Binding-site contacts:
Ligand atom F21 contacts residue LEU183 of chain 1.B at 3.0 Å.
Ligand atom C03 contacts residue TRP158 of chain 1.B at 3.8 Å (hydrophobic).
Ligand atom F39 contacts residue LEU270 of chain 1.B at 3.4 Å.
Ligand atom C19 contacts residue LEU68 of chain 1.B at 3.8 Å (hydrophobic).
Ligand atom C27 contacts residue HIS266 of chain 1.B at 3.3 Å.
Ligand atom O42 contacts residue LEU270 of chain 1.B at 3.5 Å.
Ligand atom C19 contacts residue TRP158 of chain 1.B at 3.8 Å (hydrophobic).
Ligand atom F22 contacts residue LEU68 of chain 1.B at 3.2 Å.
Ligand atom F35 contacts residue MET102 of chain 1.B at 3.8 Å.
Ligand atom F20 contacts residue LEU68 of chain 1.B at 3.2 Å.
Ligand atom F22 contacts residue MET182 of chain 1.B at 3.4 Å.
Ligand atom F37 contacts residue LEU99 of chain 1.B at 3.7 Å.
Ligand atom C02 contacts residue TRP158 of chain 1.B at 3.5 Å (hydrophobic).
Ligand atom O13 contacts residue HIS186 of chain 1.B at 3.0 Å (h-bond).
Ligand atom F39 contacts residue ILE273 of chain 1.B at 3.2 Å.
Ligand atom C05 contacts residue MET102 of chain 1.B at 3.5 Å (hydrophobic).
Ligand atom C02 contacts residue PHE147 of chain 1.B at 3.7 Å (hydrophobic).
Ligand atom C03 contacts residue PHE147 of chain 1.B at 3.7 Å (hydrophobic).
Ligand atom C03 contacts residue TYR165 of chain 1.B at 3.7 Å (hydrophobic).
Ligand atom S12 contacts residue GLN144 of chain 1.B at 3.5 Å (h-bond).
Ligand atom C04 contacts residue TYR165 of chain 1.B at 3.4 Å (hydrophobic).
Ligand atom F37 contacts residue MET102 of chain 1.B at 3.0 Å.
Ligand atom F41 contacts residue LEU65 of chain 1.B at 3.6 Å.
Ligand atom C28 contacts residue PHE140 of chain 1.B at 3.8 Å (hydrophobic).
Ligand atom O14 contacts residue GLN144 of chain 1.B at 2.6 Å (h-bond).
Ligand atom O13 contacts residue PHE147 of chain 1.B at 3.9 Å.
Ligand atom F21 contacts residue TRP158 of chain 1.B at 3.3 Å.
Ligand atom N15 contacts residue GLN144 of chain 1.B at 3.5 Å (h-bond).
Ligand atom F40 contacts residue LEU68 of chain 1.B at 3.8 Å.
Ligand atom C16 contacts residue TRP158 of chain 1.B at 3.6 Å (hydrophobic).
Ligand atom F20 contacts residue LEU183 of chain 1.B at 3.8 Å.
Ligand atom F36 contacts residue LEU270 of chain 1.B at 3.4 Å.
Ligand atom O14 contacts residue PHE147 of chain 1.B at 3.5 Å.
Ligand atom F20 contacts residue TRP158 of chain 1.B at 3.9 Å.
Ligand atom C28 contacts residue GLN144 of chain 1.B at 3.9 Å.
Ligand atom O13 contacts residue TRP158 of chain 1.B at 3.4 Å.
Ligand atom F35 contacts residue SER106 of chain 1.B at 3.3 Å.
Ligand atom F36 contacts residue PHE279 of chain 1.B at 3.1 Å.
Ligand atom O13 contacts residue GLN144 of chain 1.B at 3.1 Å (h-bond).
Ligand atom O42 contacts residue HIS266 of chain 1.B at 2.7 Å (h-bond).

A small-molecule ligand and the protein it binds are described below.
Small molecule (SMILES): O=S(=O)(c1ccccc1)N(CC(F)(F)F)c1ccc(C(O)(C(F)(F)F)C(F)(F)F)cc1

Sequence of chain 1.B:
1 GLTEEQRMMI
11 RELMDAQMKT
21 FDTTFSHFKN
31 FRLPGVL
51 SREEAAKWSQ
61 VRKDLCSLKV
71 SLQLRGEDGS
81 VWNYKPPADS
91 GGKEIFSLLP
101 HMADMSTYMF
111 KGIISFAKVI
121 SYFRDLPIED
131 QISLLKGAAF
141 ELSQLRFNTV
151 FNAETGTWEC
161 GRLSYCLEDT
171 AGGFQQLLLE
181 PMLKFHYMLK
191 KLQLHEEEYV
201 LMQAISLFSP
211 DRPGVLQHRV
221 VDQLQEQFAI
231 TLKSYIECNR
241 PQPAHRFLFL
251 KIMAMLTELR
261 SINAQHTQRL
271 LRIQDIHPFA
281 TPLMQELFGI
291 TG